The protein below binds the small molecule below.
Small molecule (SMILES): COc1ccc(CNc2c(-c3ccccc3O)nc3ccc(F)cn23)cc1

Sequence of chain 1.B:
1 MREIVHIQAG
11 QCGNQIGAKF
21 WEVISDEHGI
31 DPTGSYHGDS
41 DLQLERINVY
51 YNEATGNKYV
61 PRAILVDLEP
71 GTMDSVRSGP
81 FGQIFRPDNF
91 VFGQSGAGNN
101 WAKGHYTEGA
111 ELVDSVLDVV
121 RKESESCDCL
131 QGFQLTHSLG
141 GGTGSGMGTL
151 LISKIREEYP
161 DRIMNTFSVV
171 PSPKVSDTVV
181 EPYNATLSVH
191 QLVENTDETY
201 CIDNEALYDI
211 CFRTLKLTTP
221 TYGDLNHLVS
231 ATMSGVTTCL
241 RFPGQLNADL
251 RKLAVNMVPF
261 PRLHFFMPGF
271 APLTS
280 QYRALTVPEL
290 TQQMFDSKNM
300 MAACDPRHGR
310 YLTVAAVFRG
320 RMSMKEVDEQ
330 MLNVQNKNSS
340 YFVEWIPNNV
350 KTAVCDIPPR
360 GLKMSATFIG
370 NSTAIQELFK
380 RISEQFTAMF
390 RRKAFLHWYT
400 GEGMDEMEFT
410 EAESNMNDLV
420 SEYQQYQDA

Sequence of chain 1.A:
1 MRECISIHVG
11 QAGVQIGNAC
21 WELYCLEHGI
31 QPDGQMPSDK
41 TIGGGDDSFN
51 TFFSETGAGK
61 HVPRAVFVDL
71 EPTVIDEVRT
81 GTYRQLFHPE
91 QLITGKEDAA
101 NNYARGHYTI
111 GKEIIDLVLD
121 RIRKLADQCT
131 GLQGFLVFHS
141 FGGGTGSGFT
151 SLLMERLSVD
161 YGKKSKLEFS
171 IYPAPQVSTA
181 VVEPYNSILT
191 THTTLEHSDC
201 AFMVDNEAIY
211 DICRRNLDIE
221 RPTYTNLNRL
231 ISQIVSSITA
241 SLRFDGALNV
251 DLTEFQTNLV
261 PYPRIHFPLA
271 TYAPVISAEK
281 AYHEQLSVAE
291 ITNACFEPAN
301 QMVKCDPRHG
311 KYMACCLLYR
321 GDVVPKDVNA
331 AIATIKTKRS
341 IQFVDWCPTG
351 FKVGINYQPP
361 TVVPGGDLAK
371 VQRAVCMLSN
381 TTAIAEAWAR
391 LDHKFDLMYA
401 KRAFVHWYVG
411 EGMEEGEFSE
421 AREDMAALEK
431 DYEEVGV

Binding-site contacts:
Ligand atom C26 contacts residue THR179 of chain 1.A at 3.5 Å.
Ligand atom C04 contacts residue ALA314 of chain 1.B at 3.5 Å (hydrophobic).
Ligand atom C13 contacts residue LEU253 of chain 1.B at 3.6 Å (hydrophobic).
Ligand atom C20 contacts residue ALA352 of chain 1.B at 3.5 Å (hydrophobic).
Ligand atom C01 contacts residue VAL313 of chain 1.B at 3.8 Å (hydrophobic).
Ligand atom C01 contacts residue VAL181 of chain 1.A at 3.1 Å (hydrophobic).
Ligand atom C01 contacts residue ASN348 of chain 1.B at 3.7 Å.
Ligand atom C22 contacts residue LEU246 of chain 1.B at 3.6 Å (hydrophobic).
Ligand atom O02 contacts residue MET257 of chain 1.B at 3.7 Å.
Ligand atom C21 contacts residue LYS350 of chain 1.B at 3.7 Å.
Ligand atom C14 contacts residue LEU253 of chain 1.B at 3.6 Å (hydrophobic).
Ligand atom C19 contacts residue LEU246 of chain 1.B at 3.7 Å (hydrophobic).
Ligand atom C15 contacts residue VAL236 of chain 1.B at 3.2 Å (hydrophobic).
Ligand atom C21 contacts residue THR351 of chain 1.B at 3.6 Å.
Ligand atom O02 contacts residue LYS350 of chain 1.B at 3.8 Å.
Ligand atom N18 contacts residue CYS239 of chain 1.B at 3.7 Å.
Ligand atom F23 contacts residue LEU246 of chain 1.B at 3.8 Å.
Ligand atom C12 contacts residue LEU253 of chain 1.B at 3.8 Å (hydrophobic).
Ligand atom C14 contacts residue LEU240 of chain 1.B at 3.8 Å (hydrophobic).
Ligand atom O17 contacts residue VAL316 of chain 1.B at 3.7 Å.
Ligand atom C16 contacts residue CYS239 of chain 1.B at 3.7 Å (hydrophobic).
Ligand atom O17 contacts residue CYS239 of chain 1.B at 3.5 Å (h-bond).
Ligand atom N08 contacts residue ALA248 of chain 1.B at 3.7 Å.
Ligand atom N25 contacts residue LEU246 of chain 1.B at 3.5 Å.
Ligand atom C26 contacts residue ASN256 of chain 1.B at 3.5 Å.
Ligand atom C05 contacts residue LEU253 of chain 1.B at 3.7 Å (hydrophobic).
Ligand atom C04 contacts residue MET257 of chain 1.B at 3.7 Å (hydrophobic).
Ligand atom C13 contacts residue ASP249 of chain 1.B at 3.5 Å.
Ligand atom C22 contacts residue LYS350 of chain 1.B at 3.8 Å.
Ligand atom C12 contacts residue ALA248 of chain 1.B at 3.8 Å (hydrophobic).
Ligand atom C20 contacts residue LEU246 of chain 1.B at 3.8 Å (hydrophobic).
Ligand atom C24 contacts residue LEU246 of chain 1.B at 3.3 Å (hydrophobic).
Ligand atom F23 contacts residue LYS350 of chain 1.B at 3.3 Å.
Ligand atom C03 contacts residue ASN256 of chain 1.B at 3.6 Å.
Ligand atom C21 contacts residue LEU246 of chain 1.B at 3.8 Å (hydrophobic).
Ligand atom F23 contacts residue THR179 of chain 1.A at 3.5 Å.
Ligand atom O02 contacts residue VAL313 of chain 1.B at 3.2 Å (h-bond).
Ligand atom C27 contacts residue ASN256 of chain 1.B at 3.2 Å.
Ligand atom C20 contacts residue ALA315 of chain 1.B at 3.8 Å (hydrophobic).
Ligand atom C21 contacts residue ALA352 of chain 1.B at 3.6 Å (hydrophobic).